A small-molecule ligand and the protein it binds are described below.
Small molecule (SMILES): CC(=O)N[C@@H]1[C@@H](O)[C@H](O)[C@@H](CO)O[C@H]1O

Binding-site contacts:
Ligand atom C8 contacts residue ASN1147 of chain 15.A at 3.4 Å.
Ligand atom O5 contacts residue PRO1151 of chain 15.A at 4.5 Å.
Ligand atom C5 contacts residue ASN1147 of chain 15.A at 3.6 Å.
Ligand atom C3 contacts residue ASN1147 of chain 15.A at 3.8 Å.
Ligand atom C2 contacts residue ASN1147 of chain 15.A at 2.5 Å.
Ligand atom O6 contacts residue HIS1174 of chain 15.A at 4.5 Å.
Ligand atom O6 contacts residue HIS1176 of chain 15.A at 3.0 Å (h-bond).
Ligand atom N2 contacts residue ASN1147 of chain 15.A at 2.5 Å (h-bond).
Ligand atom C7 contacts residue ASN1147 of chain 15.A at 3.1 Å.
Ligand atom C6 contacts residue PRO1151 of chain 15.A at 4.4 Å (hydrophobic).
Ligand atom O7 contacts residue ASN1147 of chain 15.A at 3.9 Å.
Ligand atom C1 contacts residue ASN1147 of chain 15.A at 1.4 Å.
Ligand atom C6 contacts residue HIS1176 of chain 15.A at 4.3 Å.
Ligand atom C4 contacts residue ASN1147 of chain 15.A at 4.2 Å.
Ligand atom O5 contacts residue ASN1147 of chain 15.A at 2.3 Å (h-bond).

Sequence of chain 15.A:
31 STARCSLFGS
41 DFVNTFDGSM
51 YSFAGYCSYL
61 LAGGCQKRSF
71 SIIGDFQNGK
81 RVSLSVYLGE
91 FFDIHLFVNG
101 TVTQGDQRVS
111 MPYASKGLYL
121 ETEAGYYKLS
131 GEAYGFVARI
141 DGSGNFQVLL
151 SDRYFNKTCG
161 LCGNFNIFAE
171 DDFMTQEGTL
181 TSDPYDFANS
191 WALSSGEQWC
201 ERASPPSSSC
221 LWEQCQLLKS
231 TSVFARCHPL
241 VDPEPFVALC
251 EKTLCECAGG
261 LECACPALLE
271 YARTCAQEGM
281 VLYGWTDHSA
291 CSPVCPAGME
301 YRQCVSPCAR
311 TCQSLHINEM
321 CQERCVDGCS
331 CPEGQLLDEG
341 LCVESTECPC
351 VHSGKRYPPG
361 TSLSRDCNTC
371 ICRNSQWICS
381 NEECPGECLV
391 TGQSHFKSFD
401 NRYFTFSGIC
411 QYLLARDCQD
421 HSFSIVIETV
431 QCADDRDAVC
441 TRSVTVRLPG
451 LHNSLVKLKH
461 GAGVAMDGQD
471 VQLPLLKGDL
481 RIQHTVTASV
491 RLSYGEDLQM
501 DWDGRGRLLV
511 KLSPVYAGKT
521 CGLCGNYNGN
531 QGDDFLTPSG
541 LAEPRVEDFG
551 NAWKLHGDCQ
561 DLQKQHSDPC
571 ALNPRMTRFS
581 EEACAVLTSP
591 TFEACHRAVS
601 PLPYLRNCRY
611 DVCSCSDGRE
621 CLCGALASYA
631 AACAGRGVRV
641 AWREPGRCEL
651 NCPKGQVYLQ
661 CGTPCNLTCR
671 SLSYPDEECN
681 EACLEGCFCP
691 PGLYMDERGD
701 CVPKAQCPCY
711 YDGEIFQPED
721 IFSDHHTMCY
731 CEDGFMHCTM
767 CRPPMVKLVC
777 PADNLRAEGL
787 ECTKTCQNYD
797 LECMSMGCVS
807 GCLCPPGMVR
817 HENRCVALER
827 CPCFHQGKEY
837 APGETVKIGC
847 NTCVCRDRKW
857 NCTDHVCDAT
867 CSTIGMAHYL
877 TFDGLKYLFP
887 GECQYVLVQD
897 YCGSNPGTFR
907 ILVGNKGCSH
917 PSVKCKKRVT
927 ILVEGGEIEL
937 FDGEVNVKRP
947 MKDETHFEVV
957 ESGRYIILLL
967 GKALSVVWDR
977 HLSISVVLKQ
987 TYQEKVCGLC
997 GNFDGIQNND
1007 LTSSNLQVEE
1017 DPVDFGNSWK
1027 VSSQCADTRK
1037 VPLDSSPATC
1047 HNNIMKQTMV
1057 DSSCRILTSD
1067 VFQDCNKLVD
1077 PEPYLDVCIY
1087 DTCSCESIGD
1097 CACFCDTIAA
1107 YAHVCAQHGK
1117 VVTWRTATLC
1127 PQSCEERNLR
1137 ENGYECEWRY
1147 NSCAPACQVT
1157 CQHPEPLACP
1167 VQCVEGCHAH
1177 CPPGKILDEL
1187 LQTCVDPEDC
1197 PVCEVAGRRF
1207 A